Sequence of chain 1.A:
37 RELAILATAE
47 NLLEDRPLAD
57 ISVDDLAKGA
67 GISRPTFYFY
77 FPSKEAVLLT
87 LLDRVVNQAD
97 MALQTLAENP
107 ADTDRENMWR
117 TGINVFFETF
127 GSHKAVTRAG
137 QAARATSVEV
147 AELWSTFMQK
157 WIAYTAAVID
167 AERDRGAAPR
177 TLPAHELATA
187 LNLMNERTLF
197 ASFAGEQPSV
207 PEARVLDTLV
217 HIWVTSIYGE

Binding-site contacts:
Ligand atom C18 contacts residue THR161 of chain 1.A at 3.2 Å.
Ligand atom C30 contacts residue GLU192 of chain 1.A at 3.4 Å.
Ligand atom C4 contacts residue MET114 of chain 1.A at 3.4 Å (hydrophobic).
Ligand atom C28 contacts residue PHE196 of chain 1.A at 3.5 Å (hydrophobic).
Ligand atom N2 contacts residue ASN188 of chain 1.A at 3.0 Å (h-bond).
Ligand atom C14 contacts residue THR161 of chain 1.A at 3.6 Å.
Ligand atom C24 contacts residue ASN188 of chain 1.A at 3.3 Å.
Ligand atom C27 contacts residue TRP150 of chain 1.A at 3.7 Å (hydrophobic).
Ligand atom C15 contacts residue TRP115 of chain 1.A at 3.2 Å (hydrophobic).
Ligand atom O2 contacts residue TYR160 of chain 1.A at 3.5 Å (h-bond).
Ligand atom C8 contacts residue VAL164 of chain 1.A at 3.8 Å (hydrophobic).
Ligand atom C19 contacts residue ASN188 of chain 1.A at 3.4 Å.
Ligand atom C1 contacts residue GLU168 of chain 1.A at 3.2 Å.
Ligand atom C23 contacts residue ASN191 of chain 1.A at 3.7 Å.
Ligand atom C16 contacts residue TYR160 of chain 1.A at 3.5 Å (hydrophobic).
Ligand atom C11 contacts residue TYR160 of chain 1.A at 3.7 Å (hydrophobic).
Ligand atom C26 contacts residue PHE122 of chain 1.A at 3.5 Å (hydrophobic).
Ligand atom O1 contacts residue LEU102 of chain 1.A at 3.3 Å.
Ligand atom C5 contacts residue MET114 of chain 1.A at 3.7 Å (hydrophobic).
Ligand atom C19 contacts residue PHE122 of chain 1.A at 3.7 Å (hydrophobic).
Ligand atom C20 contacts residue PHE122 of chain 1.A at 3.4 Å (hydrophobic).
Ligand atom C27 contacts residue PHE126 of chain 1.A at 3.7 Å (hydrophobic).
Ligand atom C7 contacts residue TYR160 of chain 1.A at 3.7 Å (hydrophobic).
Ligand atom C12 contacts residue LEU99 of chain 1.A at 3.5 Å (hydrophobic).
Ligand atom O1 contacts residue GLY118 of chain 1.A at 3.0 Å.
Ligand atom C26 contacts residue TRP157 of chain 1.A at 3.6 Å (hydrophobic).
Ligand atom C27 contacts residue PHE122 of chain 1.A at 3.5 Å (hydrophobic).
Ligand atom O3 contacts residue ASN191 of chain 1.A at 2.8 Å (h-bond).
Ligand atom O2 contacts residue VAL164 of chain 1.A at 3.6 Å.
Ligand atom C15 contacts residue TYR160 of chain 1.A at 3.6 Å (hydrophobic).
Ligand atom C23 contacts residue PHE122 of chain 1.A at 3.6 Å (hydrophobic).
Ligand atom C9 contacts residue TYR160 of chain 1.A at 3.7 Å (hydrophobic).
Ligand atom C3 contacts residue TRP115 of chain 1.A at 3.6 Å (hydrophobic).
Ligand atom C21 contacts residue PHE122 of chain 1.A at 3.5 Å (hydrophobic).
Ligand atom C30 contacts residue ASN191 of chain 1.A at 3.7 Å.
Ligand atom C14 contacts residue TRP115 of chain 1.A at 3.5 Å (hydrophobic).
Ligand atom C28 contacts residue PHE126 of chain 1.A at 3.7 Å (hydrophobic).
Ligand atom O1 contacts residue LEU99 of chain 1.A at 3.6 Å.
Ligand atom C27 contacts residue TRP157 of chain 1.A at 3.6 Å (hydrophobic).
Ligand atom C21 contacts residue TRP219 of chain 1.A at 3.7 Å (hydrophobic).

The small molecule below binds the protein below.
Small molecule (SMILES): CC(C)N1CCC2(CC1)CC(=O)c1cc(-c3ccc(C(=O)NCc4ccccc4)cc3)ccc1O2